Binding-site contacts:
Ligand atom C8 contacts residue TYR95 of chain 1.B at 3.1 Å (hydrophobic).
Ligand atom C7 contacts residue ILE42 of chain 1.B at 3.6 Å (hydrophobic).
Ligand atom C contacts residue PHE34 of chain 1.B at 3.6 Å (hydrophobic).
Ligand atom C10 contacts residue ILE42 of chain 1.B at 4.2 Å (hydrophobic).
Ligand atom C5 contacts residue TYR95 of chain 1.B at 4.1 Å (hydrophobic).
Ligand atom C2 contacts residue PHE33 of chain 1.B at 4.2 Å (hydrophobic).
Ligand atom O contacts residue VAL38 of chain 1.B at 4.0 Å.
Ligand atom O contacts residue TYR46 of chain 1.B at 4.2 Å.
Ligand atom C9 contacts residue ILE42 of chain 1.B at 3.9 Å (hydrophobic).
Ligand atom C4 contacts residue ASN89 of chain 1.B at 4.1 Å.
Ligand atom C2 contacts residue TYR95 of chain 1.B at 3.6 Å (hydrophobic).
Ligand atom C4 contacts residue TYR95 of chain 1.B at 3.8 Å (hydrophobic).
Ligand atom C contacts residue PHE33 of chain 1.B at 3.7 Å (hydrophobic).
Ligand atom O contacts residue TYR95 of chain 1.B at 4.2 Å.
Ligand atom C12 contacts residue ILE42 of chain 1.B at 4.0 Å (hydrophobic).
Ligand atom C3 contacts residue ILE42 of chain 1.B at 3.9 Å (hydrophobic).
Ligand atom C5 contacts residue TYR88 of chain 1.B at 3.7 Å (hydrophobic).
Ligand atom C1 contacts residue VAL38 of chain 1.B at 4.0 Å (hydrophobic).
Ligand atom C9 contacts residue TYR95 of chain 1.B at 3.8 Å (hydrophobic).
Ligand atom N contacts residue PHE33 of chain 1.B at 4.0 Å.
Ligand atom C2 contacts residue ILE42 of chain 1.B at 4.1 Å (hydrophobic).
Ligand atom C4 contacts residue VAL38 of chain 1.B at 3.8 Å (hydrophobic).
Ligand atom C5 contacts residue VAL38 of chain 1.B at 4.0 Å (hydrophobic).
Ligand atom C3 contacts residue TYR95 of chain 1.B at 3.8 Å (hydrophobic).
Ligand atom C1 contacts residue TYR95 of chain 1.B at 3.8 Å (hydrophobic).
Ligand atom N contacts residue VAL38 of chain 1.B at 3.6 Å.
Ligand atom C11 contacts residue ILE42 of chain 1.B at 4.3 Å (hydrophobic).
Ligand atom O contacts residue ASN89 of chain 1.B at 2.9 Å (h-bond).
Ligand atom C6 contacts residue TYR95 of chain 1.B at 3.9 Å (hydrophobic).
Ligand atom C5 contacts residue ASN89 of chain 1.B at 3.4 Å.
Ligand atom C8 contacts residue ILE42 of chain 1.B at 3.5 Å (hydrophobic).
Ligand atom C6 contacts residue ASN89 of chain 1.B at 3.8 Å.
Ligand atom N contacts residue TYR95 of chain 1.B at 3.9 Å.
Ligand atom C6 contacts residue VAL38 of chain 1.B at 3.6 Å (hydrophobic).
Ligand atom C12 contacts residue PHE33 of chain 1.B at 3.5 Å (hydrophobic).
Ligand atom C3 contacts residue VAL38 of chain 1.B at 4.0 Å (hydrophobic).
Ligand atom C5 contacts residue ALA43 of chain 1.B at 3.7 Å (hydrophobic).
Ligand atom C1 contacts residue PHE33 of chain 1.B at 3.3 Å (hydrophobic).
Ligand atom C7 contacts residue TYR95 of chain 1.B at 3.9 Å (hydrophobic).
Ligand atom C contacts residue VAL38 of chain 1.B at 4.0 Å (hydrophobic).

Sequence of chain 1.B:
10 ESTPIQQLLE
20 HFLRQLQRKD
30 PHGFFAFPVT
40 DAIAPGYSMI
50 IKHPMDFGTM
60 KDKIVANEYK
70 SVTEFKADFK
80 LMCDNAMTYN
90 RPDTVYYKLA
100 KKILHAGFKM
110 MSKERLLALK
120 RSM

This protein binds this small molecule.
Small molecule (SMILES): Cc1cc(-c2ccc(C(N)=O)cc2)cn(C)c1=O